Binding-site contacts:
Ligand atom N01 contacts residue HEM1 of chain 1.B at 3.7 Å.
Ligand atom C08 contacts residue HEM1 of chain 1.B at 3.9 Å.
Ligand atom C02 contacts residue TRP238 of chain 1.A at 3.8 Å (hydrophobic).
Ligand atom C21 contacts residue HIS128 of chain 1.A at 3.8 Å.
Ligand atom N02 contacts residue TYR239 of chain 1.A at 3.5 Å.
Ligand atom C02 contacts residue HEM1 of chain 1.B at 3.6 Å.
Ligand atom C11 contacts residue HEM1 of chain 1.B at 3.8 Å.
Ligand atom C05 contacts residue HEM1 of chain 1.B at 3.6 Å.
Ligand atom C22 contacts residue HEM1 of chain 1.B at 3.5 Å.
Ligand atom N02 contacts residue MET240 of chain 1.A at 3.9 Å.
Ligand atom C07 contacts residue HEM1 of chain 1.B at 3.5 Å.
Ligand atom N02 contacts residue TRP238 of chain 1.A at 2.8 Å (h-bond).
Ligand atom C09 contacts residue HEM1 of chain 1.B at 3.5 Å.
Ligand atom N02 contacts residue GLU243 of chain 1.A at 2.7 Å (salt-bridge).
Ligand atom C07 contacts residue ILE218 of chain 1.A at 3.6 Å (hydrophobic).
Ligand atom C06 contacts residue HEM1 of chain 1.B at 3.3 Å.
Ligand atom C08 contacts residue ILE218 of chain 1.A at 3.9 Å (hydrophobic).
Ligand atom C23 contacts residue HEM1 of chain 1.B at 3.9 Å.
Ligand atom C22 contacts residue HIS128 of chain 1.A at 3.5 Å.
Ligand atom C02 contacts residue GLU243 of chain 1.A at 3.5 Å.
Ligand atom C10 contacts residue HEM1 of chain 1.B at 3.8 Å.
Ligand atom C09 contacts residue GLU243 of chain 1.A at 3.5 Å.
Ligand atom C23 contacts residue TYR357 of chain 1.A at 3.5 Å (hydrophobic).
Ligand atom N02 contacts residue PRO216 of chain 1.A at 3.9 Å.
Ligand atom O12 contacts residue HEM1 of chain 1.B at 3.5 Å.
Ligand atom N28 contacts residue TYR357 of chain 1.A at 3.9 Å.
Ligand atom C26 contacts residue HEM1 of chain 1.B at 3.4 Å.
Ligand atom N01 contacts residue GLU243 of chain 1.A at 2.7 Å (salt-bridge).
Ligand atom C21 contacts residue HEM1 of chain 1.B at 3.2 Å.
Ligand atom N02 contacts residue HEM1 of chain 1.B at 3.7 Å.
Ligand atom C03 contacts residue HEM1 of chain 1.B at 3.1 Å.
Ligand atom C24 contacts residue TYR357 of chain 1.A at 3.8 Å (hydrophobic).
Ligand atom C06 contacts residue ILE218 of chain 1.A at 3.8 Å (hydrophobic).
Ligand atom C04 contacts residue HEM1 of chain 1.B at 3.3 Å.
Ligand atom C24 contacts residue HIS128 of chain 1.A at 3.8 Å.
Ligand atom C25 contacts residue HEM1 of chain 1.B at 3.7 Å.
Ligand atom C10 contacts residue GLU243 of chain 1.A at 3.5 Å.
Ligand atom C06 contacts residue PHE235 of chain 1.A at 3.6 Å (hydrophobic).
Ligand atom C23 contacts residue HIS128 of chain 1.A at 3.5 Å.
Ligand atom O12 contacts residue ILE218 of chain 1.A at 3.7 Å.

Sequence of chain 1.A:
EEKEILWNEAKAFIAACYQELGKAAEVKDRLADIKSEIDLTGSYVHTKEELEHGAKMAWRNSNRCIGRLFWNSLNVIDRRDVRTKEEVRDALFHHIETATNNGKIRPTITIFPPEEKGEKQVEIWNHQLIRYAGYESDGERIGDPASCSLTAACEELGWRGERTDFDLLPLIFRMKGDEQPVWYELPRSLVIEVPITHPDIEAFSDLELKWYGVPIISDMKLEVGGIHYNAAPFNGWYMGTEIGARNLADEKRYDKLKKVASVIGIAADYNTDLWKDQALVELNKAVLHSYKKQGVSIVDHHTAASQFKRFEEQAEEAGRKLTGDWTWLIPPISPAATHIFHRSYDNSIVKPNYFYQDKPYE

A small-molecule ligand and the protein it binds are described below.
Small molecule (SMILES): CN(C)Cc1ccc(OCc2ccc3ccc(N)nc3c2)cc1